Binding-site contacts:
Ligand atom CB contacts residue VAL199 of chain 1.A at 3.2 Å (hydrophobic).
Ligand atom C contacts residue ARG229 of chain 1.A at 3.4 Å.
Ligand atom O contacts residue PHE270 of chain 1.A at 3.3 Å.
Ligand atom CG2 contacts residue PHE270 of chain 1.A at 3.5 Å (hydrophobic).
Ligand atom CZ contacts residue ASN207 of chain 1.A at 3.3 Å.
Ligand atom NH2 contacts residue ASP361 of chain 1.A at 3.0 Å (salt-bridge).
Ligand atom CB contacts residue LEU200 of chain 1.A at 3.6 Å (hydrophobic).
Ligand atom N contacts residue GLU301 of chain 1.A at 3.0 Å (salt-bridge).
Ligand atom CA contacts residue ASN274 of chain 1.A at 3.6 Å.
Ligand atom OXT contacts residue ARG229 of chain 1.A at 2.8 Å (salt-bridge).
Ligand atom N contacts residue PHE334 of chain 1.A at 3.6 Å.
Ligand atom NE contacts residue ASN207 of chain 1.A at 2.8 Å (h-bond).
Ligand atom O contacts residue ARG229 of chain 1.A at 3.1 Å (salt-bridge).
Ligand atom CB contacts residue TYR160 of chain 1.A at 3.6 Å (hydrophobic).
Ligand atom NH1 contacts residue ASN330 of chain 1.A at 3.5 Å (h-bond).
Ligand atom O contacts residue PHE233 of chain 1.A at 3.4 Å.
Ligand atom NH2 contacts residue ASN207 of chain 1.A at 3.2 Å (h-bond).
Ligand atom CZ contacts residue PHE168 of chain 1.A at 3.6 Å (hydrophobic).
Ligand atom N contacts residue GLN300 of chain 1.A at 3.1 Å (h-bond).
Ligand atom O contacts residue THR297 of chain 1.A at 3.5 Å (h-bond).
Ligand atom C contacts residue VAL199 of chain 1.A at 3.5 Å (hydrophobic).
Ligand atom CG2 contacts residue ASN274 of chain 1.A at 3.4 Å.
Ligand atom O contacts residue GLU301 of chain 1.A at 3.5 Å (salt-bridge).
Ligand atom CD1 contacts residue PHE277 of chain 1.A at 3.3 Å (hydrophobic).
Ligand atom CD contacts residue PHE168 of chain 1.A at 3.5 Å (hydrophobic).
Ligand atom CA contacts residue PHE233 of chain 1.A at 3.6 Å (hydrophobic).
Ligand atom OXT contacts residue TYR160 of chain 1.A at 3.6 Å.
Ligand atom CB contacts residue LEU163 of chain 1.A at 3.6 Å (hydrophobic).
Ligand atom C contacts residue TYR160 of chain 1.A at 3.6 Å (hydrophobic).
Ligand atom NH1 contacts residue PHE168 of chain 1.A at 3.4 Å.
Ligand atom CG2 contacts residue THR240 of chain 1.A at 3.4 Å.
Ligand atom CG1 contacts residue PHE334 of chain 1.A at 3.4 Å (hydrophobic).
Ligand atom OXT contacts residue VAL199 of chain 1.A at 3.0 Å.
Ligand atom CA contacts residue VAL199 of chain 1.A at 3.3 Å (hydrophobic).
Ligand atom O contacts residue PHE233 of chain 1.A at 3.4 Å.
Ligand atom C contacts residue PHE233 of chain 1.A at 3.5 Å (hydrophobic).
Ligand atom N contacts residue ASN274 of chain 1.A at 3.0 Å (h-bond).
Ligand atom O contacts residue ASN203 of chain 1.A at 3.4 Å (h-bond).
Ligand atom O contacts residue ASN274 of chain 1.A at 3.1 Å (h-bond).
Ligand atom N contacts residue LEU163 of chain 1.A at 3.6 Å.

This small molecule binds to this protein.
Small molecule (SMILES): CC[C@H](C)[C@H](NC(=O)CN)C(=O)N[C@H](C(=O)N[C@@H](CCCN=C(N)N)C(=O)NCC(=O)N[C@@H](C)C(=O)O)C(C)C

Sequence of chain 1.A:
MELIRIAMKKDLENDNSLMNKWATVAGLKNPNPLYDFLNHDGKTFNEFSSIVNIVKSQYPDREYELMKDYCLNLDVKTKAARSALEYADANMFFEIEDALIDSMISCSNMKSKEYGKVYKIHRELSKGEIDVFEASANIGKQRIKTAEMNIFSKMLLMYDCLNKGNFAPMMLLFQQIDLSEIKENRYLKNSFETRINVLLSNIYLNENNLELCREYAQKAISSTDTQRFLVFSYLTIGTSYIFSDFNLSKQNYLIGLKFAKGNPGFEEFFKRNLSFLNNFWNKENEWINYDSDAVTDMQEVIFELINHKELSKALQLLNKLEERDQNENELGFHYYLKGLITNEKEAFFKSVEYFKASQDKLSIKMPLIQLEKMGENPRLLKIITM